A small-molecule ligand and the protein it binds are described below.
Small molecule (SMILES): CC(=O)N[C@@H]1[C@@H](O)[C@H](O)[C@@H](CO)O[C@H]1O

Binding-site contacts:
Ligand atom C5 contacts residue ASN98 of chain 1.P at 3.6 Å.
Ligand atom O5 contacts residue SER263 of chain 1.P at 4.4 Å.
Ligand atom C7 contacts residue ASN98 of chain 1.P at 4.1 Å.
Ligand atom C7 contacts residue VAL90 of chain 1.P at 3.8 Å (hydrophobic).
Ligand atom C2 contacts residue SER264 of chain 1.P at 3.4 Å.
Ligand atom C3 contacts residue ASN98 of chain 1.P at 3.9 Å.
Ligand atom C8 contacts residue LEU97 of chain 1.P at 3.2 Å (hydrophobic).
Ligand atom O4 contacts residue GLU47 of chain 1.P at 3.8 Å.
Ligand atom C1 contacts residue SER264 of chain 1.P at 3.7 Å.
Ligand atom O7 contacts residue ASN198 of chain 1.P at 3.8 Å.
Ligand atom N2 contacts residue LEU97 of chain 1.P at 4.5 Å.
Ligand atom C5 contacts residue SER263 of chain 1.P at 3.6 Å.
Ligand atom C2 contacts residue ASN98 of chain 1.P at 2.5 Å.
Ligand atom C8 contacts residue VAL90 of chain 1.P at 3.3 Å (hydrophobic).
Ligand atom O7 contacts residue VAL90 of chain 1.P at 3.8 Å.
Ligand atom C8 contacts residue SER264 of chain 1.P at 3.8 Å.
Ligand atom C1 contacts residue SER263 of chain 1.P at 4.2 Å.
Ligand atom O5 contacts residue ASN98 of chain 1.P at 2.2 Å (h-bond).
Ligand atom C3 contacts residue SER263 of chain 1.P at 3.9 Å.
Ligand atom N2 contacts residue SER264 of chain 1.P at 2.8 Å (h-bond).
Ligand atom O3 contacts residue CYS262 of chain 1.P at 4.1 Å.
Ligand atom C3 contacts residue SER264 of chain 1.P at 3.4 Å.
Ligand atom C8 contacts residue ASN198 of chain 1.P at 4.1 Å.
Ligand atom C4 contacts residue GLU47 of chain 1.P at 4.2 Å.
Ligand atom O4 contacts residue SER263 of chain 1.P at 3.9 Å.
Ligand atom O4 contacts residue CYS262 of chain 1.P at 4.1 Å.
Ligand atom O6 contacts residue ASN98 of chain 1.P at 4.3 Å.
Ligand atom C4 contacts residue ASN98 of chain 1.P at 4.2 Å.
Ligand atom C7 contacts residue ASN198 of chain 1.P at 4.2 Å.
Ligand atom N2 contacts residue ASN98 of chain 1.P at 3.1 Å (h-bond).
Ligand atom O3 contacts residue SER264 of chain 1.P at 4.1 Å.
Ligand atom C4 contacts residue SER263 of chain 1.P at 4.0 Å.
Ligand atom C7 contacts residue SER264 of chain 1.P at 3.6 Å.
Ligand atom C1 contacts residue ASN98 of chain 1.P at 1.5 Å.
Ligand atom N2 contacts residue VAL90 of chain 1.P at 4.2 Å.

Sequence of chain 1.P:
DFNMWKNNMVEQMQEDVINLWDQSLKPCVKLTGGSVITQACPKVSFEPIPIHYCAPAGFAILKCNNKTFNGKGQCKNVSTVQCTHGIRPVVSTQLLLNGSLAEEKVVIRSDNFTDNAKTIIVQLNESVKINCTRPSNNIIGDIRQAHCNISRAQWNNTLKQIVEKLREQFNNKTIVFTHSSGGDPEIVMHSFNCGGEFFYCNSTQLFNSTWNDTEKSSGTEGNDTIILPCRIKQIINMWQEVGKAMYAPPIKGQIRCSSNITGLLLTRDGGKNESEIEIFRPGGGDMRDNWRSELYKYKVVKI